Sequence of chain 4.C:
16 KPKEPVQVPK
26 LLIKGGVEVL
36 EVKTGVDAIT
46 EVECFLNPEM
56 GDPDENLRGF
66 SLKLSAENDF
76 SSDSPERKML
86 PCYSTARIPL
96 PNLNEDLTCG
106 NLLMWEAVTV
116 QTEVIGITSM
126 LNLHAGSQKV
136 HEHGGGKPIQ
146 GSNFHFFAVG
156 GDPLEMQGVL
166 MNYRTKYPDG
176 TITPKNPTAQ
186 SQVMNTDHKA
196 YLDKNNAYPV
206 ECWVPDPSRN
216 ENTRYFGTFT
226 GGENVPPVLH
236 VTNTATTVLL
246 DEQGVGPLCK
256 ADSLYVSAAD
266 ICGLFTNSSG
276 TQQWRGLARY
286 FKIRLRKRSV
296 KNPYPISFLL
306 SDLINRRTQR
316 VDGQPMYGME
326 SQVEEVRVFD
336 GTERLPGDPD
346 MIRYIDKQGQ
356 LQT

Binding-site contacts:
Ligand atom C8 contacts residue GLN278 of chain 4.B at 3.6 Å.
Ligand atom C1 contacts residue LYS68 of chain 4.B at 3.6 Å.
Ligand atom O1A contacts residue SER274 of chain 4.B at 2.6 Å (h-bond).
Ligand atom C10 contacts residue GLN278 of chain 4.B at 4.0 Å.
Ligand atom O1B contacts residue ASN272 of chain 4.B at 3.4 Å (h-bond).
Ligand atom C11 contacts residue GLN278 of chain 4.B at 3.5 Å.
Ligand atom C9 contacts residue LYS68 of chain 4.B at 3.8 Å.
Ligand atom O1B contacts residue THR276 of chain 4.B at 3.7 Å.
Ligand atom C1 contacts residue ASN272 of chain 4.B at 3.8 Å.
Ligand atom N5 contacts residue GLN278 of chain 4.B at 3.9 Å.
Ligand atom C1 contacts residue SER274 of chain 4.B at 3.7 Å.
Ligand atom C4 contacts residue ASN272 of chain 4.B at 4.1 Å.
Ligand atom O9 contacts residue GLN278 of chain 4.B at 4.0 Å.
Ligand atom O1B contacts residue LYS68 of chain 4.B at 3.9 Å.
Ligand atom N5 contacts residue ASN272 of chain 4.B at 3.2 Å (h-bond).
Ligand atom C11 contacts residue PHE270 of chain 4.B at 3.8 Å (hydrophobic).
Ligand atom C11 contacts residue THR276 of chain 4.B at 3.3 Å.
Ligand atom C9 contacts residue LEU67 of chain 4.B at 4.1 Å (hydrophobic).
Ligand atom C7 contacts residue GLN278 of chain 4.B at 3.8 Å.
Ligand atom C10 contacts residue PHE75 of chain 4.C at 3.1 Å (hydrophobic).
Ligand atom C5 contacts residue ASN272 of chain 4.B at 4.1 Å.
Ligand atom O7 contacts residue LEU62 of chain 4.B at 3.8 Å.
Ligand atom C10 contacts residue ASN272 of chain 4.B at 4.0 Å.
Ligand atom O9 contacts residue LYS68 of chain 4.B at 2.9 Å (salt-bridge).
Ligand atom C9 contacts residue GLN278 of chain 4.B at 3.2 Å.
Ligand atom C11 contacts residue HIS138 of chain 4.A at 3.5 Å.
Ligand atom O8 contacts residue GLN278 of chain 4.B at 3.5 Å (h-bond).
Ligand atom O1B contacts residue SER274 of chain 4.B at 4.1 Å.
Ligand atom O1A contacts residue LYS68 of chain 4.B at 2.9 Å.
Ligand atom C6 contacts residue ASN272 of chain 4.B at 3.6 Å.
Ligand atom C11 contacts residue LEU62 of chain 4.B at 4.1 Å (hydrophobic).
Ligand atom O8 contacts residue LYS68 of chain 4.B at 3.4 Å.
Ligand atom O8 contacts residue ASN272 of chain 4.B at 3.5 Å (h-bond).
Ligand atom C11 contacts residue ASN272 of chain 4.B at 3.6 Å.
Ligand atom C11 contacts residue PHE75 of chain 4.C at 2.3 Å (hydrophobic).
Ligand atom O9 contacts residue LEU67 of chain 4.B at 3.3 Å.
Ligand atom O10 contacts residue LEU62 of chain 4.B at 4.0 Å.
Ligand atom C11 contacts residue PHE65 of chain 4.B at 3.8 Å (hydrophobic).
Ligand atom O10 contacts residue PHE75 of chain 4.C at 3.0 Å.
Ligand atom C11 contacts residue SER274 of chain 4.B at 4.0 Å.

A protein and the small-molecule ligand that binds it are described below.
Small molecule (SMILES): CC(=O)N[C@H]1[C@H]([C@H](O)[C@H](O)CO)O[C@@](O[C@H](CO)[C@@H](O)[C@@H]2O[C@@H](C(=O)O)C[C@H](O)[C@H]2NC(C)=O)(C(=O)O)C[C@@H]1O

Sequence of chain 4.A:
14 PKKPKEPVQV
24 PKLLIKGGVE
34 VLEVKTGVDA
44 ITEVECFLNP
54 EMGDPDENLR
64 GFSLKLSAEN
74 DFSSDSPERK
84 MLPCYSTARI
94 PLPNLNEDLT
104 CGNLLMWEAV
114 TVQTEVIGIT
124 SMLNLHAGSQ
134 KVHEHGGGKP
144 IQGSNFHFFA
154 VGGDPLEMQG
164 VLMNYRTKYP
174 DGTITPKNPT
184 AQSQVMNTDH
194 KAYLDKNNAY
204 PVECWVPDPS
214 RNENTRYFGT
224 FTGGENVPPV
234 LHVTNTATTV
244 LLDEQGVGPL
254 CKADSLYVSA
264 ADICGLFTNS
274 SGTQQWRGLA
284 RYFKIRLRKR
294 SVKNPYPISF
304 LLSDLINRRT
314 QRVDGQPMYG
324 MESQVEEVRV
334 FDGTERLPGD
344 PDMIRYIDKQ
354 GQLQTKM

Sequence of chain 4.B:
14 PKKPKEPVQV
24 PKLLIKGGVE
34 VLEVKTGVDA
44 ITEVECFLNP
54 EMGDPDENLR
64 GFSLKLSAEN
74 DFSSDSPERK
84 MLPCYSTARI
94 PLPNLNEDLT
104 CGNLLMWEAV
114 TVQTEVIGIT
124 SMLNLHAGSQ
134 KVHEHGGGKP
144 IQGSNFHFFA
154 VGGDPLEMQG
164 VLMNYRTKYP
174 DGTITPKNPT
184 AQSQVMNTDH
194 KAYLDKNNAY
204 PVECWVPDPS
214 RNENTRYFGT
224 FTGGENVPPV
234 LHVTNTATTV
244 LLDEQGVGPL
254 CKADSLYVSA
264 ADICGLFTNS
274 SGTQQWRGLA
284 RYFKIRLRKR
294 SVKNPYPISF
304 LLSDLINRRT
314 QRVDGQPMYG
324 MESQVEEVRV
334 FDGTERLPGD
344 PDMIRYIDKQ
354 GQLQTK